Sequence of chain 1.A:
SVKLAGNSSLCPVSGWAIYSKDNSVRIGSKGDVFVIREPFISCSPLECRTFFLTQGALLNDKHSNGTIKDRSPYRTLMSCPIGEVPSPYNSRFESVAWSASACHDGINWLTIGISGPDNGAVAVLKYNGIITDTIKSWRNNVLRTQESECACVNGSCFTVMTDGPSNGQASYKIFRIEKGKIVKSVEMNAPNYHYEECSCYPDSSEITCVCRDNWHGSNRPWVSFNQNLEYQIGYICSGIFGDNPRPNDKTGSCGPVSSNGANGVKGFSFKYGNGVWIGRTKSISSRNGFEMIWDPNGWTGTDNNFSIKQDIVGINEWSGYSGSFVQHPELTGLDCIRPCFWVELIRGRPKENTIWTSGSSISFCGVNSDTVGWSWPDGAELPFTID

Binding-site contacts:
Ligand atom O5 contacts residue ASN65 of chain 1.A at 2.2 Å (h-bond).
Ligand atom C7 contacts residue ASN65 of chain 1.A at 3.5 Å.
Ligand atom N2 contacts residue ASN65 of chain 1.A at 3.1 Å (h-bond).
Ligand atom C8 contacts residue ILE386 of chain 1.A at 4.4 Å (hydrophobic).
Ligand atom C4 contacts residue ASN65 of chain 1.A at 4.1 Å.
Ligand atom C2 contacts residue ASN65 of chain 1.A at 2.5 Å.
Ligand atom O7 contacts residue ASN65 of chain 1.A at 3.4 Å (h-bond).
Ligand atom C3 contacts residue ASN65 of chain 1.A at 3.8 Å.
Ligand atom C8 contacts residue ILE355 of chain 1.A at 4.0 Å (hydrophobic).
Ligand atom C5 contacts residue ASN65 of chain 1.A at 3.5 Å.
Ligand atom C1 contacts residue ASN65 of chain 1.A at 1.4 Å.

A protein and the small-molecule ligand that binds it are described below.
Small molecule (SMILES): CC(=O)N[C@H]1[C@H](O[C@H]2[C@H](O)[C@@H](NC(C)=O)CO[C@@H]2CO)O[C@H](CO)[C@@H](O)[C@@H]1O